The protein below binds the small molecule below.
Small molecule (SMILES): CC(=O)N[C@H]1[C@H](O[C@H]2[C@H](O)[C@@H](NC(C)=O)CO[C@@H]2CO)O[C@H](CO)[C@@H](O)[C@@H]1O

Sequence of chain 1.C:
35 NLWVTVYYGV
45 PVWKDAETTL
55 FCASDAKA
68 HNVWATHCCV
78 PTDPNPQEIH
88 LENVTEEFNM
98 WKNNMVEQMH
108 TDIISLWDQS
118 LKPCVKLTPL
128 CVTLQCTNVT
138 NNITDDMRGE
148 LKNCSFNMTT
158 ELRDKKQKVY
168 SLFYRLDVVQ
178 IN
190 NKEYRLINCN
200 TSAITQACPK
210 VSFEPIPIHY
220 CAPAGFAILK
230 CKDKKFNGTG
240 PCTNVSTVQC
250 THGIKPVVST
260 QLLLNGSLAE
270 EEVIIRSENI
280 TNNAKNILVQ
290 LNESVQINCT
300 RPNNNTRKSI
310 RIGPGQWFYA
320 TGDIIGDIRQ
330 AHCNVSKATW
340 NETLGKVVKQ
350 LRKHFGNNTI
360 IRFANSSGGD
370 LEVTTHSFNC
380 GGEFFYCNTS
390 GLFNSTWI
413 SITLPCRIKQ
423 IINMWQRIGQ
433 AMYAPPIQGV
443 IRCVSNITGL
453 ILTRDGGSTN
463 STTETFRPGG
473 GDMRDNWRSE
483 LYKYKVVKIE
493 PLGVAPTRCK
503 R

Binding-site contacts:
Ligand atom O7 contacts residue SER413 of chain 1.C at 4.5 Å.
Ligand atom C4 contacts residue ASN297 of chain 1.C at 4.4 Å.
Ligand atom C8 contacts residue SER335 of chain 1.C at 3.6 Å.
Ligand atom C3 contacts residue GLN295 of chain 1.C at 3.4 Å.
Ligand atom C8 contacts residue ASN297 of chain 1.C at 3.9 Å.
Ligand atom C1 contacts residue GLN295 of chain 1.C at 3.7 Å.
Ligand atom C8 contacts residue GLN295 of chain 1.C at 3.5 Å.
Ligand atom C7 contacts residue ASN333 of chain 1.C at 4.4 Å.
Ligand atom O7 contacts residue ASN297 of chain 1.C at 3.5 Å (h-bond).
Ligand atom C3 contacts residue ASN297 of chain 1.C at 3.9 Å.
Ligand atom C7 contacts residue ASN297 of chain 1.C at 3.4 Å.
Ligand atom C1 contacts residue ASN297 of chain 1.C at 1.5 Å.
Ligand atom C2 contacts residue ASN297 of chain 1.C at 2.5 Å.
Ligand atom N2 contacts residue GLN295 of chain 1.C at 3.0 Å (h-bond).
Ligand atom C8 contacts residue ASN333 of chain 1.C at 3.6 Å.
Ligand atom C7 contacts residue GLN295 of chain 1.C at 4.1 Å.
Ligand atom O7 contacts residue ASN333 of chain 1.C at 3.8 Å.
Ligand atom C8 contacts residue VAL334 of chain 1.C at 4.1 Å (hydrophobic).
Ligand atom C5 contacts residue ASN297 of chain 1.C at 3.8 Å.
Ligand atom C2 contacts residue GLN295 of chain 1.C at 3.6 Å.
Ligand atom O3 contacts residue GLN295 of chain 1.C at 4.1 Å.
Ligand atom O5 contacts residue ASN297 of chain 1.C at 2.5 Å (h-bond).
Ligand atom N2 contacts residue ASN297 of chain 1.C at 3.0 Å (h-bond).